The protein below binds the small molecule below.
Small molecule (SMILES): CC(=O)N[C@@H]1[C@@H](O)[C@H](O)[C@@H](CO)O[C@H]1O

Sequence of chain 1.C:
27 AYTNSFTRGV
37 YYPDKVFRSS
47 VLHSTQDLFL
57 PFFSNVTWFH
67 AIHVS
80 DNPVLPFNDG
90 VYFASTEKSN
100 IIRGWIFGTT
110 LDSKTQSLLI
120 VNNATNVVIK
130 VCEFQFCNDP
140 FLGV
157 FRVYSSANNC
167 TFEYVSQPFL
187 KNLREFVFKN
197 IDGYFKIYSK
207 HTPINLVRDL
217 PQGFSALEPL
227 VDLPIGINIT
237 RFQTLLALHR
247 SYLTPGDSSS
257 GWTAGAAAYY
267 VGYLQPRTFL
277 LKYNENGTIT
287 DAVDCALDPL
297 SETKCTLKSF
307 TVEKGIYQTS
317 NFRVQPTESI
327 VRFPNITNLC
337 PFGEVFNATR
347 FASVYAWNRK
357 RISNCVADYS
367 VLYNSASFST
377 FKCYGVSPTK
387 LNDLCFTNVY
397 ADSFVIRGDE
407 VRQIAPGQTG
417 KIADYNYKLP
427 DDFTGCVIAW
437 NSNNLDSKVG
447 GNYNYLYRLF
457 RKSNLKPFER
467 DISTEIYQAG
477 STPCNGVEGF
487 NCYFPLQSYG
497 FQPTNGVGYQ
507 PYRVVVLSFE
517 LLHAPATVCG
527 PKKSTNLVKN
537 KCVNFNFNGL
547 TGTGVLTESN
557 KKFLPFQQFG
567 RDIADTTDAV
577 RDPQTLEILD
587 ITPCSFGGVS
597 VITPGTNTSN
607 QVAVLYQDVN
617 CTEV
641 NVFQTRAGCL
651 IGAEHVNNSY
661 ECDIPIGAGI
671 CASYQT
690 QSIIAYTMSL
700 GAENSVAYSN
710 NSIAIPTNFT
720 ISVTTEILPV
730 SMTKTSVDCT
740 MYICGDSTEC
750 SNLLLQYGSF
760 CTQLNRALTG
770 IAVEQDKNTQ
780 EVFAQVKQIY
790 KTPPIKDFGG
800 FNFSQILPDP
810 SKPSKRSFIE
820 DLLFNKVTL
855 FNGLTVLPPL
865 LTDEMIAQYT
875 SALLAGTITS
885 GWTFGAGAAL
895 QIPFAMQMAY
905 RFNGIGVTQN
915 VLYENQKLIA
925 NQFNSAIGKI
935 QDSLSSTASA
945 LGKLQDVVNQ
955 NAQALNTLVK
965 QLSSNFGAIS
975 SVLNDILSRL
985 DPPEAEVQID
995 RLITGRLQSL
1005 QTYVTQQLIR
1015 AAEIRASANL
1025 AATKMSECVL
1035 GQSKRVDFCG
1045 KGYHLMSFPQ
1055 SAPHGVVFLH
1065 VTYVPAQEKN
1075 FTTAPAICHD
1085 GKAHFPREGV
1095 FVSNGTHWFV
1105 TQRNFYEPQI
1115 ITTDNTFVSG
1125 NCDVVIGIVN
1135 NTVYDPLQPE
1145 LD

Binding-site contacts:
Ligand atom O5 contacts residue THR108 of chain 1.C at 3.4 Å.
Ligand atom N2 contacts residue ASN234 of chain 1.C at 2.9 Å (h-bond).
Ligand atom O6 contacts residue ASN234 of chain 1.C at 4.5 Å.
Ligand atom C5 contacts residue ASN234 of chain 1.C at 3.6 Å.
Ligand atom C5 contacts residue THR108 of chain 1.C at 4.3 Å.
Ligand atom O7 contacts residue ASN234 of chain 1.C at 3.8 Å.
Ligand atom C2 contacts residue ASN234 of chain 1.C at 2.4 Å.
Ligand atom C1 contacts residue THR108 of chain 1.C at 3.7 Å.
Ligand atom C4 contacts residue ASN234 of chain 1.C at 4.2 Å.
Ligand atom C1 contacts residue THR236 of chain 1.C at 4.3 Å.
Ligand atom O6 contacts residue THR108 of chain 1.C at 3.2 Å (h-bond).
Ligand atom C7 contacts residue ASN234 of chain 1.C at 3.6 Å.
Ligand atom C8 contacts residue ASN234 of chain 1.C at 4.3 Å.
Ligand atom C3 contacts residue ASN234 of chain 1.C at 3.8 Å.
Ligand atom C6 contacts residue THR108 of chain 1.C at 4.1 Å.
Ligand atom O5 contacts residue ASN234 of chain 1.C at 2.3 Å (h-bond).
Ligand atom C1 contacts residue ASN234 of chain 1.C at 1.4 Å.